Sequence of chain 1.OA:
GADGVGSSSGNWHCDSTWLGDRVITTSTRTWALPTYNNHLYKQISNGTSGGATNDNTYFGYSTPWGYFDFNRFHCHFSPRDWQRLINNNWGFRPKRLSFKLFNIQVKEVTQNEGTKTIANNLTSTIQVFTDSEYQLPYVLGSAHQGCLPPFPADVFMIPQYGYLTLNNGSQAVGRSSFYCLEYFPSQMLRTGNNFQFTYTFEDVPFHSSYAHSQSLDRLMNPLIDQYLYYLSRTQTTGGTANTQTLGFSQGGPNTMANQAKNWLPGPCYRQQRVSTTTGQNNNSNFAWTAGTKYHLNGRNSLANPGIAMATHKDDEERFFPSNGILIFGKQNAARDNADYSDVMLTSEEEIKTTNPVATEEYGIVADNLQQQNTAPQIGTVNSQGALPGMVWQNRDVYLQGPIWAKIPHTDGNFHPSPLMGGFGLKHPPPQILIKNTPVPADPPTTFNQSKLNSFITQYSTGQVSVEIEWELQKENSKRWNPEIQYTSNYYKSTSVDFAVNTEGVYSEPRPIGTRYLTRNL

This small molecule binds to this protein.
Small molecule (SMILES): Nc1ncnc2c1ncn2[C@H]1C[C@H](O)[C@@H](COP(=O)(O)O)O1

Binding-site contacts:
Ligand atom C4 contacts residue PRO416 of chain 1.OA at 4.1 Å (hydrophobic).
Ligand atom N9 contacts residue HIS415 of chain 1.OA at 4.3 Å.
Ligand atom N1 contacts residue VAL204 of chain 1.OA at 4.4 Å.
Ligand atom C5 contacts residue HIS415 of chain 1.OA at 4.4 Å.
Ligand atom C5 contacts residue PRO205 of chain 1.OA at 3.6 Å (hydrophobic).
Ligand atom C8 contacts residue HIS415 of chain 1.OA at 3.6 Å.
Ligand atom OP2 contacts residue DC1 of chain 1.KE at 2.5 Å (h-bond).
Ligand atom C2 contacts residue PRO416 of chain 1.OA at 3.1 Å (hydrophobic).
Ligand atom N1 contacts residue PRO205 of chain 1.OA at 4.4 Å.
Ligand atom C4' contacts residue DC1 of chain 1.KE at 4.5 Å.
Ligand atom OP1 contacts residue DC1 of chain 1.KE at 2.5 Å (h-bond).
Ligand atom N6 contacts residue PRO205 of chain 1.OA at 3.9 Å.
Ligand atom C5 contacts residue PRO416 of chain 1.OA at 4.2 Å (hydrophobic).
Ligand atom O5' contacts residue DC1 of chain 1.KE at 2.5 Å (h-bond).
Ligand atom N3 contacts residue PRO416 of chain 1.OA at 3.5 Å.
Ligand atom N1 contacts residue PRO416 of chain 1.OA at 3.1 Å (h-bond).
Ligand atom C6 contacts residue PRO416 of chain 1.OA at 3.7 Å (hydrophobic).
Ligand atom C6 contacts residue PRO205 of chain 1.OA at 3.7 Å (hydrophobic).
Ligand atom N6 contacts residue ASN394 of chain 1.OA at 4.0 Å.
Ligand atom N6 contacts residue PRO416 of chain 1.OA at 4.3 Å.
Ligand atom N6 contacts residue SER417 of chain 1.OA at 4.3 Å.
Ligand atom C4 contacts residue PRO205 of chain 1.OA at 4.2 Å (hydrophobic).
Ligand atom C8 contacts residue PRO205 of chain 1.OA at 4.3 Å (hydrophobic).
Ligand atom C1' contacts residue PRO416 of chain 1.OA at 4.3 Å (hydrophobic).
Ligand atom C2 contacts residue GLY424 of chain 1.OA at 4.2 Å.
Ligand atom N7 contacts residue HIS415 of chain 1.OA at 3.6 Å.
Ligand atom C2' contacts residue HIS415 of chain 1.OA at 4.3 Å.
Ligand atom N9 contacts residue PRO416 of chain 1.OA at 4.4 Å.
Ligand atom P contacts residue DC1 of chain 1.KE at 1.6 Å.
Ligand atom N1 contacts residue GLY424 of chain 1.OA at 4.1 Å.
Ligand atom N7 contacts residue PRO205 of chain 1.OA at 3.7 Å.
Ligand atom C5' contacts residue DC1 of chain 1.KE at 3.1 Å.